This small molecule binds to this protein.
Small molecule (SMILES): Nc1nc2c(ncn2[C@@H]2O[C@H](CO[P](=O)(O)C[P](=O)(O)OP(=O)(O)O)[C@@H](O)[C@H]2O)c(=O)[nH]1

Binding-site contacts:
Ligand atom O2G contacts residue GLY142 of chain 74.B at 3.0 Å (h-bond).
Ligand atom O1G contacts residue THR143 of chain 74.B at 3.4 Å.
Ligand atom C6 contacts residue GLN15 of chain 74.B at 3.6 Å.
Ligand atom O1B contacts residue MG1 of chain 74.F at 2.4 Å.
Ligand atom O4' contacts residue SER138 of chain 74.B at 3.3 Å (h-bond).
Ligand atom O3B contacts residue GLY142 of chain 74.B at 3.5 Å (h-bond).
Ligand atom C6 contacts residue ASN226 of chain 74.B at 3.3 Å.
Ligand atom O2A contacts residue CYS12 of chain 74.B at 3.3 Å (h-bond).
Ligand atom O1B contacts residue GLY10 of chain 74.B at 3.7 Å.
Ligand atom PB contacts residue MG1 of chain 74.F at 3.7 Å.
Ligand atom O2B contacts residue THR143 of chain 74.B at 2.7 Å (h-bond).
Ligand atom O3' contacts residue GLU181 of chain 74.B at 3.3 Å (salt-bridge).
Ligand atom O6 contacts residue ASN226 of chain 74.B at 3.1 Å (h-bond).
Ligand atom PB contacts residue GLY10 of chain 74.B at 3.9 Å.
Ligand atom N1 contacts residue TYR222 of chain 74.B at 3.2 Å.
Ligand atom N2 contacts residue ASN226 of chain 74.B at 2.9 Å (h-bond).
Ligand atom N3 contacts residue VAL169 of chain 74.B at 3.8 Å.
Ligand atom O2A contacts residue GLN11 of chain 74.B at 3.5 Å (h-bond).
Ligand atom O2G contacts residue ASN99 of chain 74.B at 2.9 Å (h-bond).
Ligand atom O1A contacts residue GLN11 of chain 74.B at 3.1 Å.
Ligand atom PB contacts residue THR143 of chain 74.B at 3.3 Å.
Ligand atom PG contacts residue GLY142 of chain 74.B at 3.9 Å.
Ligand atom O3B contacts residue MG1 of chain 74.F at 3.8 Å.
Ligand atom O3G contacts residue MG1 of chain 74.F at 2.5 Å.
Ligand atom C2 contacts residue ASN204 of chain 74.B at 3.4 Å.
Ligand atom O3B contacts residue THR143 of chain 74.B at 3.1 Å (h-bond).
Ligand atom O1B contacts residue GLN11 of chain 74.B at 3.2 Å (h-bond).
Ligand atom C2 contacts residue TYR222 of chain 74.B at 3.5 Å (hydrophobic).
Ligand atom N1 contacts residue ASN226 of chain 74.B at 2.7 Å (h-bond).
Ligand atom O6 contacts residue GLN15 of chain 74.B at 2.5 Å (h-bond).
Ligand atom O6 contacts residue TYR222 of chain 74.B at 3.8 Å.
Ligand atom N2 contacts residue ASN204 of chain 74.B at 2.6 Å (h-bond).
Ligand atom O2B contacts residue GLY10 of chain 74.B at 3.2 Å.
Ligand atom O2B contacts residue GLY144 of chain 74.B at 2.7 Å (h-bond).
Ligand atom O1G contacts residue ALA97 of chain 74.B at 3.0 Å (h-bond).
Ligand atom N3 contacts residue ASN204 of chain 74.B at 3.0 Å (h-bond).
Ligand atom PG contacts residue MG1 of chain 74.F at 3.5 Å.
Ligand atom C6 contacts residue TYR222 of chain 74.B at 3.7 Å (hydrophobic).
Ligand atom C4' contacts residue SER138 of chain 74.B at 3.2 Å.
Ligand atom C2 contacts residue ASN226 of chain 74.B at 3.6 Å.

Sequence of chain 74.B:
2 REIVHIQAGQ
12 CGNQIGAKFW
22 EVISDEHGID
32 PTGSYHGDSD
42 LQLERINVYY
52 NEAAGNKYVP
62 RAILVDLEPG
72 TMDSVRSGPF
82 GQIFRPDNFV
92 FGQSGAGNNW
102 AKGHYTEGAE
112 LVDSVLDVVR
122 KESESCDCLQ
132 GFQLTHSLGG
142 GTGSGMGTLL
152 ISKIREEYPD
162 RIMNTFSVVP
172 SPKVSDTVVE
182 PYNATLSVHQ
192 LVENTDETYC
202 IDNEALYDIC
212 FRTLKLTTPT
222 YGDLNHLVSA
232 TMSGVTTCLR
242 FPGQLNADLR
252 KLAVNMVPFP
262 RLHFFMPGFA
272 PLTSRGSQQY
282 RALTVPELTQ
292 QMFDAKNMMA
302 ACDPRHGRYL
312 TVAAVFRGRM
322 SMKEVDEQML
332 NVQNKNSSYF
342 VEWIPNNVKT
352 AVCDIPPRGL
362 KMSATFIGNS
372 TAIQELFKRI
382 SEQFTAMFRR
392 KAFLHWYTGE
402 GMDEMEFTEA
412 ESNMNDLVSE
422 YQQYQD